Sequence of chain 1.G:
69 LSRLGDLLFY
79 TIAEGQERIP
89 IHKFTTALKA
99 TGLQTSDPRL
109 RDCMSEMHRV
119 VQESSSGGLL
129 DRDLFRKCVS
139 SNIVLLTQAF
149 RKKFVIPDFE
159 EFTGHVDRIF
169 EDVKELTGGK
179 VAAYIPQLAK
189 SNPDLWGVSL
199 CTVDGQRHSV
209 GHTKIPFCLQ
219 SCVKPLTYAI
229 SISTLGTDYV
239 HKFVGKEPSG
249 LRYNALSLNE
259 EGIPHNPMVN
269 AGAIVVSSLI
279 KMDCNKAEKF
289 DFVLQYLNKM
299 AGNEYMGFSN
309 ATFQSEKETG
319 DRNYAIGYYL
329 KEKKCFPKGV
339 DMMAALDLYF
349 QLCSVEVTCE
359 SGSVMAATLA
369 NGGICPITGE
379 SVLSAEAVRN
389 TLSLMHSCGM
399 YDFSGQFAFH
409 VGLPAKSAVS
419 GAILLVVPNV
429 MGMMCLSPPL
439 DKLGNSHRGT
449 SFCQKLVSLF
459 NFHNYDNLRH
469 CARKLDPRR

This small molecule binds to this protein.
Small molecule (SMILES): NC(=O)CC[C@H](N)C(=O)O

Binding-site contacts:
Ligand atom CB contacts residue TYR347 of chain 1.G at 3.6 Å (hydrophobic).
Ligand atom O contacts residue ASN321 of chain 1.G at 4.0 Å.
Ligand atom C contacts residue GLU314 of chain 1.G at 3.6 Å.
Ligand atom N contacts residue GLU314 of chain 1.G at 2.4 Å (salt-bridge).
Ligand atom OE1 contacts residue SER219 of chain 1.G at 3.3 Å.
Ligand atom OE1 contacts residue LYS222 of chain 1.G at 3.3 Å (salt-bridge).
Ligand atom CG contacts residue TYR251 of chain 1.G at 4.1 Å (hydrophobic).
Ligand atom CD contacts residue VAL417 of chain 1.G at 4.0 Å (hydrophobic).
Ligand atom O contacts residue TYR182 of chain 1.G at 2.3 Å (h-bond).
Ligand atom CA contacts residue TYR182 of chain 1.G at 4.1 Å (hydrophobic).
Ligand atom CD contacts residue TYR251 of chain 1.G at 3.9 Å (hydrophobic).
Ligand atom OXT contacts residue ASN268 of chain 1.G at 2.8 Å (h-bond).
Ligand atom C contacts residue TYR182 of chain 1.G at 3.4 Å (hydrophobic).
Ligand atom OXT contacts residue ASN321 of chain 1.G at 2.5 Å (h-bond).
Ligand atom CG contacts residue TYR182 of chain 1.G at 3.7 Å (hydrophobic).
Ligand atom N contacts residue TYR347 of chain 1.G at 3.3 Å (h-bond).
Ligand atom C contacts residue ASN321 of chain 1.G at 3.5 Å.
Ligand atom OE1 contacts residue TYR399 of chain 1.G at 3.5 Å (h-bond).
Ligand atom NE2 contacts residue SER219 of chain 1.G at 3.6 Å.
Ligand atom CA contacts residue GLN218 of chain 1.G at 3.6 Å.
Ligand atom N contacts residue CYS351 of chain 1.G at 3.9 Å.
Ligand atom CB contacts residue ASN268 of chain 1.G at 4.0 Å.
Ligand atom OE1 contacts residue TYR251 of chain 1.G at 3.6 Å.
Ligand atom CG contacts residue GLN218 of chain 1.G at 4.0 Å.
Ligand atom NE2 contacts residue ALA416 of chain 1.G at 3.8 Å.
Ligand atom CA contacts residue GLU314 of chain 1.G at 3.2 Å.
Ligand atom O contacts residue ASN252 of chain 1.G at 4.3 Å.
Ligand atom OE1 contacts residue ASN268 of chain 1.G at 3.9 Å.
Ligand atom OXT contacts residue GLU314 of chain 1.G at 3.6 Å.
Ligand atom O contacts residue ASN268 of chain 1.G at 4.2 Å.
Ligand atom N contacts residue GLN218 of chain 1.G at 3.7 Å.
Ligand atom OXT contacts residue TYR347 of chain 1.G at 4.2 Å.
Ligand atom CG contacts residue VAL417 of chain 1.G at 3.7 Å (hydrophobic).
Ligand atom C contacts residue ASN268 of chain 1.G at 3.6 Å.
Ligand atom CD contacts residue SER219 of chain 1.G at 3.5 Å.
Ligand atom NE2 contacts residue VAL417 of chain 1.G at 3.2 Å.
Ligand atom CB contacts residue GLN218 of chain 1.G at 3.6 Å.
Ligand atom O contacts residue TYR251 of chain 1.G at 3.8 Å.
Ligand atom CG contacts residue SER219 of chain 1.G at 4.2 Å.
Ligand atom CA contacts residue TYR347 of chain 1.G at 4.0 Å (hydrophobic).